A small-molecule ligand and the protein it binds are described below.
Small molecule (SMILES): CN(C)S(=O)(=O)c1cc(NC(=O)CCl)ccc1Cl

Sequence of chain 1.C:
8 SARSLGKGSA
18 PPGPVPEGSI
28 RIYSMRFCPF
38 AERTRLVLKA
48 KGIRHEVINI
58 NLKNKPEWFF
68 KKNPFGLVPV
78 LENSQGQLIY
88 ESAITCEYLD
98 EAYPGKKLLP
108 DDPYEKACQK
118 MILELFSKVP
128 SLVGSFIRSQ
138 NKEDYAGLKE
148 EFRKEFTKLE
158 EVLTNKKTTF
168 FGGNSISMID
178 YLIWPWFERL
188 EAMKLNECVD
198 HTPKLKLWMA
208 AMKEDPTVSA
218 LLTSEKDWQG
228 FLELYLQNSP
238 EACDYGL

Binding-site contacts:
Ligand atom C2 contacts residue PRO127 of chain 1.C at 3.5 Å (hydrophobic).
Ligand atom C9 contacts residue TRP225 of chain 1.C at 4.0 Å (hydrophobic).
Ligand atom CL2 contacts residue TRP225 of chain 1.C at 4.0 Å.
Ligand atom C2 contacts residue GLY131 of chain 1.C at 3.5 Å.
Ligand atom O2 contacts residue PRO36 of chain 1.C at 3.6 Å.
Ligand atom O1 contacts residue VAL130 of chain 1.C at 3.2 Å.
Ligand atom C8 contacts residue TYR232 of chain 1.C at 3.9 Å (hydrophobic).
Ligand atom C8 contacts residue PHE228 of chain 1.C at 4.3 Å (hydrophobic).
Ligand atom C3 contacts residue PRO36 of chain 1.C at 4.0 Å (hydrophobic).
Ligand atom C7 contacts residue CYS35 of chain 1.C at 1.8 Å (hydrophobic).
Ligand atom N2 contacts residue CYS35 of chain 1.C at 3.9 Å.
Ligand atom C9 contacts residue PHE228 of chain 1.C at 4.3 Å (hydrophobic).
Ligand atom C5 contacts residue PRO36 of chain 1.C at 3.9 Å (hydrophobic).
Ligand atom C8 contacts residue PRO36 of chain 1.C at 4.3 Å (hydrophobic).
Ligand atom S contacts residue PRO127 of chain 1.C at 4.1 Å.
Ligand atom C6 contacts residue CYS35 of chain 1.C at 2.7 Å (hydrophobic).
Ligand atom C1 contacts residue PRO127 of chain 1.C at 3.7 Å (hydrophobic).
Ligand atom C4 contacts residue PRO36 of chain 1.C at 3.9 Å (hydrophobic).
Ligand atom O1 contacts residue PRO127 of chain 1.C at 4.0 Å.
Ligand atom C10 contacts residue TRP225 of chain 1.C at 4.2 Å (hydrophobic).
Ligand atom O1 contacts residue TRP183 of chain 1.C at 3.5 Å (h-bond).
Ligand atom C2 contacts residue VAL130 of chain 1.C at 4.3 Å (hydrophobic).
Ligand atom C6 contacts residue PRO36 of chain 1.C at 3.6 Å (hydrophobic).
Ligand atom N2 contacts residue PRO36 of chain 1.C at 4.0 Å.
Ligand atom S contacts residue TRP183 of chain 1.C at 3.6 Å.
Ligand atom C10 contacts residue TYR232 of chain 1.C at 4.3 Å (hydrophobic).
Ligand atom O3 contacts residue PRO36 of chain 1.C at 3.0 Å.
Ligand atom C9 contacts residue TYR232 of chain 1.C at 3.7 Å (hydrophobic).
Ligand atom O2 contacts residue TRP183 of chain 1.C at 2.8 Å (h-bond).
Ligand atom C6 contacts residue PHE37 of chain 1.C at 3.9 Å (hydrophobic).
Ligand atom O2 contacts residue PRO127 of chain 1.C at 3.9 Å.
Ligand atom S contacts residue PRO36 of chain 1.C at 4.2 Å.
Ligand atom N1 contacts residue PRO127 of chain 1.C at 3.2 Å (h-bond).
Ligand atom O2 contacts residue PHE37 of chain 1.C at 3.6 Å.
Ligand atom O3 contacts residue CYS35 of chain 1.C at 2.9 Å (h-bond).
Ligand atom CL2 contacts residue ILE134 of chain 1.C at 3.6 Å.
Ligand atom CL2 contacts residue VAL130 of chain 1.C at 3.9 Å.
Ligand atom O3 contacts residue PHE37 of chain 1.C at 3.0 Å.
Ligand atom C1 contacts residue PHE37 of chain 1.C at 4.2 Å (hydrophobic).
Ligand atom C7 contacts residue LEU59 of chain 1.C at 3.9 Å (hydrophobic).